The protein below binds the small molecule below.
Small molecule (SMILES): CC(=O)N[C@@H]1[C@@H](O)[C@H](O)[C@@H](CO)O[C@H]1O

Binding-site contacts:
Ligand atom O4 contacts residue TRP225 of chain 2.A at 4.4 Å.
Ligand atom O5 contacts residue ASN164 of chain 2.A at 2.3 Å (h-bond).
Ligand atom C6 contacts residue TRP225 of chain 2.A at 3.8 Å (hydrophobic).
Ligand atom C2 contacts residue ASN164 of chain 2.A at 2.4 Å.
Ligand atom O5 contacts residue TRP220 of chain 2.A at 4.0 Å.
Ligand atom C1 contacts residue TRP220 of chain 2.A at 4.5 Å (hydrophobic).
Ligand atom C6 contacts residue TRP220 of chain 2.A at 4.0 Å (hydrophobic).
Ligand atom O5 contacts residue TRP225 of chain 2.A at 4.4 Å.
Ligand atom O7 contacts residue ASN164 of chain 2.A at 3.9 Å.
Ligand atom O7 contacts residue ARG160 of chain 2.A at 3.7 Å.
Ligand atom C5 contacts residue ASN164 of chain 2.A at 3.6 Å.
Ligand atom C1 contacts residue ASN164 of chain 2.A at 1.4 Å.
Ligand atom C3 contacts residue ASN164 of chain 2.A at 3.7 Å.
Ligand atom C4 contacts residue ASN164 of chain 2.A at 4.2 Å.
Ligand atom C5 contacts residue TRP225 of chain 2.A at 3.6 Å (hydrophobic).
Ligand atom C8 contacts residue ASN164 of chain 2.A at 3.7 Å.
Ligand atom C5 contacts residue TRP220 of chain 2.A at 4.4 Å (hydrophobic).
Ligand atom N2 contacts residue ASN164 of chain 2.A at 2.8 Å (h-bond).
Ligand atom C7 contacts residue ASN164 of chain 2.A at 3.2 Å.

Sequence of chain 2.A:
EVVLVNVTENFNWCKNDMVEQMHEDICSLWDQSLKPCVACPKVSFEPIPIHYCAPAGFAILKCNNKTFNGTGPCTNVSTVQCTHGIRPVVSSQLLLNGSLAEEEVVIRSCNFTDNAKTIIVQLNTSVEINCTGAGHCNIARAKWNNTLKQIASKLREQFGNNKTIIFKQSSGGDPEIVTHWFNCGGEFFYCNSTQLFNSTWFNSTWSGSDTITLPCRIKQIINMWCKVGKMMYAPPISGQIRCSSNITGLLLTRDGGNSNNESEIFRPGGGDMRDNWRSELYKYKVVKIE